This protein binds this small molecule.
Small molecule (SMILES): CC(=O)N[C@H]1[C@H](O[C@H]2[C@H](O)[C@@H](NC(C)=O)CO[C@@H]2CO)O[C@H](CO)[C@@H](O[C@@H]2O[C@H](CO)[C@@H](O)[C@H](O)[C@@H]2O)[C@@H]1O

Binding-site contacts:
Ligand atom O5 contacts residue ASN710 of chain 1.B at 2.5 Å (h-bond).
Ligand atom C7 contacts residue ASN711 of chain 1.B at 4.1 Å.
Ligand atom C8 contacts residue ASN711 of chain 1.B at 3.1 Å.
Ligand atom C1 contacts residue ASN710 of chain 1.B at 1.4 Å.
Ligand atom N2 contacts residue ASN710 of chain 1.B at 2.7 Å (h-bond).
Ligand atom C1 contacts residue ASN711 of chain 1.B at 4.5 Å.
Ligand atom C3 contacts residue ASN710 of chain 1.B at 3.6 Å.
Ligand atom C8 contacts residue ASN710 of chain 1.B at 4.2 Å.
Ligand atom C4 contacts residue ASN710 of chain 1.B at 4.2 Å.
Ligand atom C2 contacts residue ASN710 of chain 1.B at 2.4 Å.
Ligand atom C5 contacts residue ASN710 of chain 1.B at 3.6 Å.
Ligand atom O7 contacts residue ASN710 of chain 1.B at 3.7 Å.
Ligand atom C7 contacts residue ASN710 of chain 1.B at 3.4 Å.
Ligand atom N2 contacts residue ASN711 of chain 1.B at 3.6 Å.

Sequence of chain 1.B:
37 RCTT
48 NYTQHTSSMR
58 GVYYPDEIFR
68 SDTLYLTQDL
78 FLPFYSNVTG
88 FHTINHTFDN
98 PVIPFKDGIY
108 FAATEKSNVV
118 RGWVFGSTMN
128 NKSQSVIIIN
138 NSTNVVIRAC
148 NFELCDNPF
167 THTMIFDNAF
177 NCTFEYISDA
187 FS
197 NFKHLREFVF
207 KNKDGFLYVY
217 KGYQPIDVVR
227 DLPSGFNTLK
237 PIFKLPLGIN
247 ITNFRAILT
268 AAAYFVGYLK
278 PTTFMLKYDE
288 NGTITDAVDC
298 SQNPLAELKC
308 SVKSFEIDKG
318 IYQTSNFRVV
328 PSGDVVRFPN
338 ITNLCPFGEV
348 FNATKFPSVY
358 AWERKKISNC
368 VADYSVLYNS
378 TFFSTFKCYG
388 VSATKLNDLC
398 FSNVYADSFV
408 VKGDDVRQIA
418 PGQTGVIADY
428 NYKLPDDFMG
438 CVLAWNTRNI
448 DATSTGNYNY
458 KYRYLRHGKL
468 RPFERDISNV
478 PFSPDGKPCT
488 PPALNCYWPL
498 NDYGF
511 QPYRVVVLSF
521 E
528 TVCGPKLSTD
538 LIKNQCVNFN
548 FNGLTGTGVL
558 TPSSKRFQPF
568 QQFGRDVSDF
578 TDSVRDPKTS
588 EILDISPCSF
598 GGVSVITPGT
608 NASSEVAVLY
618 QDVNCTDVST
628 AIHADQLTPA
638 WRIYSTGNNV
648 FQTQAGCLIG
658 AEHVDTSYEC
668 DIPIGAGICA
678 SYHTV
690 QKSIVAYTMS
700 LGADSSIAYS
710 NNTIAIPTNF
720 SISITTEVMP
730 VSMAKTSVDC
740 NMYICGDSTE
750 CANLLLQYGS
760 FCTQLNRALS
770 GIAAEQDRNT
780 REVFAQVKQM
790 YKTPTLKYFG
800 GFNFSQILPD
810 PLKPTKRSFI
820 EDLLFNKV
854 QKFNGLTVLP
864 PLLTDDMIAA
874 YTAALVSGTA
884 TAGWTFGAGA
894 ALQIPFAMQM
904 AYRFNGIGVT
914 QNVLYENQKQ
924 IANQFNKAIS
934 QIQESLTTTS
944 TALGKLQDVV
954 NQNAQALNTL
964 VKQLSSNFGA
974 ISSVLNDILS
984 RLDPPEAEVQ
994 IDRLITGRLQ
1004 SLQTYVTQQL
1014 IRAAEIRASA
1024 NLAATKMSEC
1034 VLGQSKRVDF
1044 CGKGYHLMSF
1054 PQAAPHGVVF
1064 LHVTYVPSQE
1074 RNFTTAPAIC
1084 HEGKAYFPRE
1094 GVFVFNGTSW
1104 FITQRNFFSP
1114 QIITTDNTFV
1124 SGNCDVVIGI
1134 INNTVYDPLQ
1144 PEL